Sequence of chain 1.A:
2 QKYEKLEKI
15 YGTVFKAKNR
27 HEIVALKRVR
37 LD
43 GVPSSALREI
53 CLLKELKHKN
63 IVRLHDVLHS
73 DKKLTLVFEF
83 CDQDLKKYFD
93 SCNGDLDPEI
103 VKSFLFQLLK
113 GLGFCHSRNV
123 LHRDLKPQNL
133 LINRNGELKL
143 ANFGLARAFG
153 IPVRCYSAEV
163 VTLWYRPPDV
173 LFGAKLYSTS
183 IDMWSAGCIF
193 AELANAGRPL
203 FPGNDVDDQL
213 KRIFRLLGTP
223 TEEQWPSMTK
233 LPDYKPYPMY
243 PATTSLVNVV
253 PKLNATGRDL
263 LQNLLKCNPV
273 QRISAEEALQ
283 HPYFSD

A protein and the small-molecule ligand that binds it are described below.
Small molecule (SMILES): O=C1Nc2ccccc2/C1=C1/Nc2ccccc2/C1=N\O

Binding-site contacts:
Ligand atom O23 contacts residue CYS83 of chain 1.A at 2.9 Å (h-bond).
Ligand atom C5 contacts residue GLN85 of chain 1.A at 3.5 Å.
Ligand atom C7 contacts residue ASP86 of chain 1.A at 3.9 Å.
Ligand atom C11 contacts residue ILE10 of chain 1.A at 4.0 Å (hydrophobic).
Ligand atom C15 contacts residue LEU133 of chain 1.A at 3.9 Å (hydrophobic).
Ligand atom C18 contacts residue LEU133 of chain 1.A at 3.6 Å (hydrophobic).
Ligand atom C3 contacts residue ILE10 of chain 1.A at 3.8 Å (hydrophobic).
Ligand atom N4 contacts residue ILE10 of chain 1.A at 3.6 Å.
Ligand atom C9 contacts residue ASP86 of chain 1.A at 3.7 Å.
Ligand atom O23 contacts residue PHE82 of chain 1.A at 3.5 Å.
Ligand atom C5 contacts residue ASP84 of chain 1.A at 3.3 Å.
Ligand atom N4 contacts residue CYS83 of chain 1.A at 3.1 Å (h-bond).
Ligand atom C2 contacts residue LEU133 of chain 1.A at 3.9 Å (hydrophobic).
Ligand atom C15 contacts residue GLU81 of chain 1.A at 3.8 Å.
Ligand atom C13 contacts residue LEU133 of chain 1.A at 4.0 Å (hydrophobic).
Ligand atom C15 contacts residue ALA31 of chain 1.A at 3.6 Å (hydrophobic).
Ligand atom C21 contacts residue ASN144 of chain 1.A at 3.3 Å.
Ligand atom C20 contacts residue PHE80 of chain 1.A at 4.0 Å (hydrophobic).
Ligand atom O23 contacts residue ALA31 of chain 1.A at 3.8 Å.
Ligand atom C7 contacts residue GLN85 of chain 1.A at 3.5 Å.
Ligand atom N16 contacts residue ALA31 of chain 1.A at 3.3 Å.
Ligand atom C7 contacts residue ASP84 of chain 1.A at 3.6 Å.
Ligand atom C15 contacts residue CYS83 of chain 1.A at 3.8 Å (hydrophobic).
Ligand atom C11 contacts residue ASP86 of chain 1.A at 3.8 Å.
Ligand atom C19 contacts residue VAL64 of chain 1.A at 3.8 Å (hydrophobic).
Ligand atom C7 contacts residue LYS89 of chain 1.A at 4.0 Å.
Ligand atom C17 contacts residue LEU133 of chain 1.A at 3.6 Å (hydrophobic).
Ligand atom C18 contacts residue VAL18 of chain 1.A at 4.0 Å (hydrophobic).
Ligand atom C5 contacts residue CYS83 of chain 1.A at 3.5 Å (hydrophobic).
Ligand atom C3 contacts residue CYS83 of chain 1.A at 3.6 Å (hydrophobic).
Ligand atom N24 contacts residue LEU133 of chain 1.A at 3.9 Å.
Ligand atom N16 contacts residue GLU81 of chain 1.A at 2.9 Å (salt-bridge).
Ligand atom C17 contacts residue GLU81 of chain 1.A at 3.9 Å.
Ligand atom N16 contacts residue LEU133 of chain 1.A at 3.8 Å.
Ligand atom C21 contacts residue ALA143 of chain 1.A at 4.0 Å (hydrophobic).
Ligand atom C1 contacts residue ASP86 of chain 1.A at 4.1 Å.
Ligand atom C19 contacts residue PHE80 of chain 1.A at 3.7 Å (hydrophobic).
Ligand atom C17 contacts residue ALA31 of chain 1.A at 4.0 Å (hydrophobic).
Ligand atom C14 contacts residue LEU133 of chain 1.A at 3.8 Å (hydrophobic).
Ligand atom O23 contacts residue GLU81 of chain 1.A at 4.0 Å.